Binding-site contacts:
Ligand atom O7 contacts residue ASN25 of chain 1.B at 4.4 Å.
Ligand atom C7 contacts residue PHE20 of chain 1.B at 4.4 Å (hydrophobic).
Ligand atom C2 contacts residue ASN25 of chain 1.B at 2.5 Å.
Ligand atom C1 contacts residue ASP21 of chain 1.B at 3.4 Å.
Ligand atom C4 contacts residue ASN25 of chain 1.B at 4.2 Å.
Ligand atom C5 contacts residue ASN25 of chain 1.B at 3.7 Å.
Ligand atom O4 contacts residue ASN52 of chain 1.B at 2.9 Å (h-bond).
Ligand atom C8 contacts residue ASP21 of chain 1.B at 3.8 Å.
Ligand atom C8 contacts residue PHE24 of chain 1.B at 3.8 Å (hydrophobic).
Ligand atom O5 contacts residue ASN25 of chain 1.B at 2.4 Å (h-bond).
Ligand atom C3 contacts residue ASN25 of chain 1.B at 3.8 Å.
Ligand atom O5 contacts residue ASP21 of chain 1.B at 3.9 Å.
Ligand atom C7 contacts residue ASN25 of chain 1.B at 3.9 Å.
Ligand atom C4 contacts residue ASN52 of chain 1.B at 3.9 Å.
Ligand atom C3 contacts residue ASN52 of chain 1.B at 3.6 Å.
Ligand atom O7 contacts residue ASP21 of chain 1.B at 3.7 Å.
Ligand atom C7 contacts residue ASP21 of chain 1.B at 3.9 Å.
Ligand atom C1 contacts residue ASN25 of chain 1.B at 1.4 Å.
Ligand atom N2 contacts residue ASP21 of chain 1.B at 3.8 Å.
Ligand atom C8 contacts residue PHE20 of chain 1.B at 3.8 Å (hydrophobic).
Ligand atom C2 contacts residue ASP21 of chain 1.B at 3.4 Å.
Ligand atom O3 contacts residue ASN52 of chain 1.B at 3.8 Å.
Ligand atom N2 contacts residue ASN25 of chain 1.B at 2.9 Å (h-bond).

Sequence of chain 1.B:
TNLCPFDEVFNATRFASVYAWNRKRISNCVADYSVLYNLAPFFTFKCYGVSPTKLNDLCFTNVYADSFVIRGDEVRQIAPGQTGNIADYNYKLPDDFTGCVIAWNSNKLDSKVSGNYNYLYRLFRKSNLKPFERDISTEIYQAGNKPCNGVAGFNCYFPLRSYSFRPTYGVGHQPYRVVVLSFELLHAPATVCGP

A protein and the small-molecule ligand that binds it are described below.
Small molecule (SMILES): CC(=O)N[C@@H]1[C@@H](O)[C@H](O)[C@@H](CO)O[C@H]1O